Binding-site contacts:
Ligand atom CAF contacts residue NAP1 of chain 1.E at 3.4 Å.
Ligand atom CAG contacts residue PHE117 of chain 1.A at 3.5 Å (hydrophobic).
Ligand atom CAL contacts residue PHE117 of chain 1.A at 3.8 Å (hydrophobic).
Ligand atom NAP contacts residue NAP1 of chain 1.E at 3.4 Å.
Ligand atom NAP contacts residue ASP181 of chain 1.A at 3.8 Å.
Ligand atom NAA contacts residue PHE117 of chain 1.A at 3.7 Å.
Ligand atom NAA contacts residue SER115 of chain 1.A at 2.8 Å (h-bond).
Ligand atom C2 contacts residue NAP1 of chain 1.E at 3.2 Å.
Ligand atom CAT contacts residue PHE117 of chain 1.A at 3.7 Å (hydrophobic).
Ligand atom CAL contacts residue NAP1 of chain 1.E at 3.5 Å.
Ligand atom N3 contacts residue NAP1 of chain 1.E at 2.8 Å (h-bond).
Ligand atom NAO contacts residue NAP1 of chain 1.E at 3.8 Å.
Ligand atom N1 contacts residue NAP1 of chain 1.E at 2.7 Å (h-bond).
Ligand atom CAE contacts residue PHE117 of chain 1.A at 3.5 Å (hydrophobic).
Ligand atom C4 contacts residue TYR194 of chain 1.A at 3.4 Å (hydrophobic).
Ligand atom NAP contacts residue TYR194 of chain 1.A at 2.7 Å (h-bond).
Ligand atom C4 contacts residue PHE117 of chain 1.A at 3.3 Å (hydrophobic).
Ligand atom CAD contacts residue VAL226 of chain 1.A at 3.7 Å (hydrophobic).
Ligand atom N3 contacts residue PHE117 of chain 1.A at 3.6 Å.
Ligand atom C4 contacts residue NAP1 of chain 1.E at 3.6 Å.
Ligand atom CAI contacts residue ARG34 of chain 1.A at 3.4 Å.
Ligand atom N1 contacts residue PHE117 of chain 1.A at 3.7 Å.
Ligand atom FAB contacts residue TRP241 of chain 1.A at 3.3 Å.
Ligand atom CAX contacts residue ARG34 of chain 1.A at 3.8 Å.
Ligand atom CAJ contacts residue NAP1 of chain 1.E at 3.4 Å.
Ligand atom CAK contacts residue ARG34 of chain 1.A at 3.4 Å.
Ligand atom CAG contacts residue NAP1 of chain 1.E at 3.3 Å.
Ligand atom CAX contacts residue NAP1 of chain 1.E at 3.5 Å.
Ligand atom C6 contacts residue NAP1 of chain 1.E at 3.7 Å.
Ligand atom C2 contacts residue SER115 of chain 1.A at 3.8 Å.
Ligand atom C5 contacts residue PHE117 of chain 1.A at 3.6 Å (hydrophobic).
Ligand atom NAA contacts residue NAP1 of chain 1.E at 2.9 Å (h-bond).
Ligand atom N3 contacts residue TYR194 of chain 1.A at 3.5 Å (h-bond).
Ligand atom FAB contacts residue LEU229 of chain 1.A at 3.6 Å.
Ligand atom C6 contacts residue PHE117 of chain 1.A at 3.8 Å (hydrophobic).
Ligand atom NAP contacts residue PHE117 of chain 1.A at 3.5 Å.
Ligand atom C2 contacts residue PHE117 of chain 1.A at 3.5 Å (hydrophobic).
Ligand atom FAB contacts residue MET233 of chain 1.A at 3.2 Å.
Ligand atom CAT contacts residue NAP1 of chain 1.E at 3.8 Å.
Ligand atom CAK contacts residue PRO230 of chain 1.A at 3.8 Å (hydrophobic).

Sequence of chain 1.A:
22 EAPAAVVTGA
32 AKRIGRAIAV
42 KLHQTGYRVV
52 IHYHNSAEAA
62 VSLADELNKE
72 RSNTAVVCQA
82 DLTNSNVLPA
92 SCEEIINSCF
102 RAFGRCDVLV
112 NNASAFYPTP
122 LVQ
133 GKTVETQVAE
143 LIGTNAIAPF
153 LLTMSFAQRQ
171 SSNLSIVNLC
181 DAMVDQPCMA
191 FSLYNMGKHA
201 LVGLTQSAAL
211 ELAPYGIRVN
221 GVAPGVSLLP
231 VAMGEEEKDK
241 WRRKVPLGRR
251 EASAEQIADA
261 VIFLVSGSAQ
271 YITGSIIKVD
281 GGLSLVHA

This protein binds this small molecule.
Small molecule (SMILES): Nc1nc(NC2CCCCC2)c2c(-c3ccc(F)cc3)c[nH]c2n1